Sequence of chain 1.A:
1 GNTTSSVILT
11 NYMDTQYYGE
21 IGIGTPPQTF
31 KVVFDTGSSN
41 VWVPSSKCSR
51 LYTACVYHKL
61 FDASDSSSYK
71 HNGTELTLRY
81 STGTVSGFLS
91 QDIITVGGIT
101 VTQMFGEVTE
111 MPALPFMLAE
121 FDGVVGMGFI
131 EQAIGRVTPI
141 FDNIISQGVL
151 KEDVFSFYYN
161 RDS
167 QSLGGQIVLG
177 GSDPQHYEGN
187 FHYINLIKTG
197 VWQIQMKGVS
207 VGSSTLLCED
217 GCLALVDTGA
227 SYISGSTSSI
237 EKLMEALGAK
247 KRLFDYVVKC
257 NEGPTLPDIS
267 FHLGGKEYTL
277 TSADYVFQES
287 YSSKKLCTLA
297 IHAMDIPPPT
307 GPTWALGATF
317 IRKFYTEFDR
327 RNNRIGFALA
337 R

Binding-site contacts:
Ligand atom C13 contacts residue PGE1 of chain 1.E at 3.4 Å.
Ligand atom O2 contacts residue GLN16 of chain 1.A at 3.6 Å.
Ligand atom C16 contacts residue PRO115 of chain 1.A at 3.5 Å (hydrophobic).
Ligand atom C31 contacts residue SER81 of chain 1.A at 3.6 Å.
Ligand atom O2 contacts residue TYR17 of chain 1.A at 3.1 Å (h-bond).
Ligand atom C5 contacts residue GLY225 of chain 1.A at 3.5 Å.
Ligand atom O37 contacts residue ILE302 of chain 1.A at 3.6 Å.
Ligand atom C6 contacts residue SER227 of chain 1.A at 3.5 Å.
Ligand atom O33 contacts residue TYR80 of chain 1.A at 3.2 Å.
Ligand atom C25 contacts residue GLY225 of chain 1.A at 3.7 Å.
Ligand atom C15 contacts residue GLN16 of chain 1.A at 3.2 Å.
Ligand atom C18 contacts residue GLY225 of chain 1.A at 3.4 Å.
Ligand atom C16 contacts residue ALA119 of chain 1.A at 3.5 Å (hydrophobic).
Ligand atom C29 contacts residue GLY37 of chain 1.A at 3.5 Å.
Ligand atom C1 contacts residue THR224 of chain 1.A at 3.1 Å.
Ligand atom C32 contacts residue SER81 of chain 1.A at 3.5 Å.
Ligand atom C36 contacts residue GLY37 of chain 1.A at 3.6 Å.
Ligand atom C3 contacts residue GLY225 of chain 1.A at 3.2 Å.
Ligand atom C30 contacts residue ASP223 of chain 1.A at 3.5 Å.
Ligand atom O19 contacts residue GLY225 of chain 1.A at 3.3 Å (h-bond).
Ligand atom C4 contacts residue THR15 of chain 1.A at 3.4 Å.
Ligand atom N10 contacts residue PGE1 of chain 1.E at 3.7 Å.
Ligand atom C36 contacts residue LEU221 of chain 1.A at 3.4 Å (hydrophobic).
Ligand atom C29 contacts residue ASP35 of chain 1.A at 3.4 Å.
Ligand atom C16 contacts residue LEU118 of chain 1.A at 3.5 Å (hydrophobic).
Ligand atom O33 contacts residue SER81 of chain 1.A at 2.9 Å (h-bond).
Ligand atom C6 contacts residue GLY225 of chain 1.A at 3.4 Å.
Ligand atom N20 contacts residue GLY225 of chain 1.A at 3.5 Å (h-bond).
Ligand atom C15 contacts residue LEU118 of chain 1.A at 3.3 Å (hydrophobic).
Ligand atom C27 contacts residue ASP223 of chain 1.A at 3.6 Å.
Ligand atom N10 contacts residue THR82 of chain 1.A at 3.5 Å (h-bond).
Ligand atom N28 contacts residue ASP223 of chain 1.A at 2.7 Å (salt-bridge).
Ligand atom O37 contacts residue THR306 of chain 1.A at 3.4 Å.
Ligand atom C27 contacts residue GLY225 of chain 1.A at 3.3 Å.
Ligand atom C23 contacts residue GLY225 of chain 1.A at 3.6 Å.
Ligand atom C29 contacts residue ASP223 of chain 1.A at 3.4 Å.
Ligand atom N28 contacts residue ASP35 of chain 1.A at 2.7 Å (salt-bridge).
Ligand atom N9 contacts residue THR82 of chain 1.A at 2.7 Å (h-bond).
Ligand atom C27 contacts residue ASP35 of chain 1.A at 3.1 Å.
Ligand atom O19 contacts residue ALA226 of chain 1.A at 3.5 Å.

This small molecule binds to this protein.
Small molecule (SMILES): COCCCCc1c(C(=O)N(CC(C)C)[C@@H]2CNC[C@H](C(=O)N3CCOCC3)C2)nnn1-c1ccccc1